Binding-site contacts:
Ligand atom O6 contacts residue THR1074 of chain 1.C at 4.5 Å.
Ligand atom C1 contacts residue ASN1072 of chain 1.C at 1.4 Å.
Ligand atom C4 contacts residue ASN1072 of chain 1.C at 4.2 Å.
Ligand atom C7 contacts residue HIS1075 of chain 1.C at 4.4 Å.
Ligand atom C7 contacts residue ASN1072 of chain 1.C at 4.0 Å.
Ligand atom C2 contacts residue ASN1072 of chain 1.C at 2.5 Å.
Ligand atom O5 contacts residue ASN1072 of chain 1.C at 2.3 Å (h-bond).
Ligand atom N2 contacts residue PHE1077 of chain 1.C at 4.2 Å.
Ligand atom C8 contacts residue PHE1077 of chain 1.C at 3.5 Å (hydrophobic).
Ligand atom N2 contacts residue ASN1072 of chain 1.C at 2.9 Å (h-bond).
Ligand atom C5 contacts residue ASN1072 of chain 1.C at 3.6 Å.
Ligand atom O6 contacts residue ASN1072 of chain 1.C at 3.9 Å.
Ligand atom O7 contacts residue HIS1075 of chain 1.C at 3.8 Å.
Ligand atom C3 contacts residue ASN1072 of chain 1.C at 3.8 Å.
Ligand atom C6 contacts residue ASN1072 of chain 1.C at 4.5 Å.
Ligand atom C7 contacts residue PHE1077 of chain 1.C at 4.0 Å (hydrophobic).

Sequence of chain 1.C:
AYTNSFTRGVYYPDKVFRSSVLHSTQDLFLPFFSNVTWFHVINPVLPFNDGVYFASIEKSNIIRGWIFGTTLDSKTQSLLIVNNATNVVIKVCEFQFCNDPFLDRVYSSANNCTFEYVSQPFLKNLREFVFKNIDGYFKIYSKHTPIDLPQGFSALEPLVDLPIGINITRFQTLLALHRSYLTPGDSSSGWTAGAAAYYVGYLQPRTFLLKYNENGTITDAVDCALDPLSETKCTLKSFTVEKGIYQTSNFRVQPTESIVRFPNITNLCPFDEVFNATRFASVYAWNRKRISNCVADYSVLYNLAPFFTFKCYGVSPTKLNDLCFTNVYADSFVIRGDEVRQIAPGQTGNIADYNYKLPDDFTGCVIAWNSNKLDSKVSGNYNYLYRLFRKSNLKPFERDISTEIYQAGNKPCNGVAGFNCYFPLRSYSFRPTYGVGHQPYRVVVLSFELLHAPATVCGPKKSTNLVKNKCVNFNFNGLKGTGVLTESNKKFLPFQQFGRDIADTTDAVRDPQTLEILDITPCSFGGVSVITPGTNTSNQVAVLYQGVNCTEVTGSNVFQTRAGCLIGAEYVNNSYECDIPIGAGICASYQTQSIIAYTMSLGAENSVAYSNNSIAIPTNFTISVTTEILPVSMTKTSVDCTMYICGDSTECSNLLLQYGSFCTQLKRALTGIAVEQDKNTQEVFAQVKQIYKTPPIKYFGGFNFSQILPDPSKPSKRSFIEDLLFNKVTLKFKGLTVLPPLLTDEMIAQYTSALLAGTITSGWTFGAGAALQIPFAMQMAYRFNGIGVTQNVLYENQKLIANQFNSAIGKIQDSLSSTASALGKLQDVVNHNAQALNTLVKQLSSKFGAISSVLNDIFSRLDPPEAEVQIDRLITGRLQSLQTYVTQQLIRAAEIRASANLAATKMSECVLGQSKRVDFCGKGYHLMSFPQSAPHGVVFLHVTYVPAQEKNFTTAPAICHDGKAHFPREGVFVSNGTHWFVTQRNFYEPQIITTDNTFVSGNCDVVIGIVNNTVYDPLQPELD

The protein below binds the small molecule below.
Small molecule (SMILES): CC(=O)N[C@@H]1[C@@H](O)[C@H](O)[C@@H](CO)O[C@H]1O